Sequence of chain 1.B:
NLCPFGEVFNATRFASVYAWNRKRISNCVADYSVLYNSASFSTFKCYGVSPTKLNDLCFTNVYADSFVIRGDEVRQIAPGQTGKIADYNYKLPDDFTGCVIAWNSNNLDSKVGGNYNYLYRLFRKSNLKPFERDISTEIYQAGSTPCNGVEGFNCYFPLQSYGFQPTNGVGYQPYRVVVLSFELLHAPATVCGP

Binding-site contacts:
Ligand atom C8 contacts residue LEU48 of chain 1.B at 3.7 Å (hydrophobic).
Ligand atom C2 contacts residue ASN23 of chain 1.B at 2.5 Å.
Ligand atom O7 contacts residue GLY19 of chain 1.B at 3.5 Å.
Ligand atom C8 contacts residue PHE22 of chain 1.B at 4.1 Å (hydrophobic).
Ligand atom O5 contacts residue ASN23 of chain 1.B at 2.4 Å (h-bond).
Ligand atom C7 contacts residue SER51 of chain 1.B at 4.1 Å.
Ligand atom C7 contacts residue GLY19 of chain 1.B at 3.9 Å.
Ligand atom C8 contacts residue PHE18 of chain 1.B at 4.2 Å (hydrophobic).
Ligand atom C8 contacts residue GLY19 of chain 1.B at 4.1 Å.
Ligand atom N2 contacts residue SER51 of chain 1.B at 3.7 Å.
Ligand atom O3 contacts residue SER51 of chain 1.B at 4.4 Å.
Ligand atom C1 contacts residue ASN23 of chain 1.B at 1.5 Å.
Ligand atom C4 contacts residue ASN23 of chain 1.B at 4.2 Å.
Ligand atom C3 contacts residue ASN23 of chain 1.B at 3.8 Å.
Ligand atom C7 contacts residue ASN23 of chain 1.B at 3.8 Å.
Ligand atom C8 contacts residue SER51 of chain 1.B at 3.8 Å.
Ligand atom C3 contacts residue SER51 of chain 1.B at 4.4 Å.
Ligand atom N2 contacts residue ASN23 of chain 1.B at 3.0 Å (h-bond).
Ligand atom O7 contacts residue ASN23 of chain 1.B at 4.1 Å.
Ligand atom C5 contacts residue ASN23 of chain 1.B at 3.7 Å.

This small molecule binds to this protein.
Small molecule (SMILES): CC(=O)N[C@@H]1[C@@H](O)[C@H](O)[C@@H](CO)O[C@H]1O